Sequence of chain 1.B:
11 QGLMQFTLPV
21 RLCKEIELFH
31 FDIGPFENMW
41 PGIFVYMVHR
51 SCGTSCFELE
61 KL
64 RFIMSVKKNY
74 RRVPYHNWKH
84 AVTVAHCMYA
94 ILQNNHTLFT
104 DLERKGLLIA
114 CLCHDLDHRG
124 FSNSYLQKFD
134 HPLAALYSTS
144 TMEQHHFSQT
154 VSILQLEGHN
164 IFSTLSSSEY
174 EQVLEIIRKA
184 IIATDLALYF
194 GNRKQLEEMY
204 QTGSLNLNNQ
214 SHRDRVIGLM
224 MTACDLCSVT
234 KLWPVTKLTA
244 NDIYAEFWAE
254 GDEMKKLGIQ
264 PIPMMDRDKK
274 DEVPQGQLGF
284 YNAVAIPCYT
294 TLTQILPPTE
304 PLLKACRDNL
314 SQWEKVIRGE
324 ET

This protein binds this small molecule.
Small molecule (SMILES): CN1CC(c2ccccc2)N=C1CCNC(=O)C1=C(C(=O)N2CCC2)CNN1C

Binding-site contacts:
Ligand atom C11 contacts residue MET267 of chain 1.B at 3.8 Å (hydrophobic).
Ligand atom O24 contacts residue GLN280 of chain 1.B at 2.7 Å (h-bond).
Ligand atom N4 contacts residue TYR247 of chain 1.B at 2.6 Å (h-bond).
Ligand atom O26 contacts residue PHE250 of chain 1.B at 3.8 Å.
Ligand atom C10 contacts residue PRO266 of chain 1.B at 3.5 Å (hydrophobic).
Ligand atom C14 contacts residue PHE250 of chain 1.B at 3.7 Å (hydrophobic).
Ligand atom C5 contacts residue GLY279 of chain 1.B at 3.5 Å.
Ligand atom C7 contacts residue GLY279 of chain 1.B at 3.6 Å.
Ligand atom C17 contacts residue PHE283 of chain 1.B at 3.5 Å (hydrophobic).
Ligand atom N4 contacts residue MET267 of chain 1.B at 3.7 Å.
Ligand atom C28 contacts residue HIS79 of chain 1.B at 3.7 Å.
Ligand atom C2 contacts residue MET267 of chain 1.B at 3.6 Å (hydrophobic).
Ligand atom N16 contacts residue ILE246 of chain 1.B at 3.5 Å.
Ligand atom C21 contacts residue ILE246 of chain 1.B at 3.7 Å (hydrophobic).
Ligand atom C8 contacts residue MET267 of chain 1.B at 3.6 Å (hydrophobic).
Ligand atom C19 contacts residue LEU229 of chain 1.B at 3.6 Å (hydrophobic).
Ligand atom C22 contacts residue GLN280 of chain 1.B at 3.8 Å.
Ligand atom N1 contacts residue GLY279 of chain 1.B at 3.5 Å (h-bond).
Ligand atom C13 contacts residue TYR247 of chain 1.B at 3.7 Å (hydrophobic).
Ligand atom C3 contacts residue TYR247 of chain 1.B at 3.8 Å (hydrophobic).
Ligand atom C21 contacts residue VAL232 of chain 1.B at 3.6 Å (hydrophobic).
Ligand atom N20 contacts residue ILE246 of chain 1.B at 3.5 Å.
Ligand atom C8 contacts residue TYR247 of chain 1.B at 3.7 Å (hydrophobic).
Ligand atom C9 contacts residue VAL276 of chain 1.B at 3.7 Å (hydrophobic).
Ligand atom C3 contacts residue MET267 of chain 1.B at 3.6 Å (hydrophobic).
Ligand atom C9 contacts residue GLU275 of chain 1.B at 3.8 Å.
Ligand atom O26 contacts residue PHE283 of chain 1.B at 3.6 Å.
Ligand atom C10 contacts residue GLU275 of chain 1.B at 3.6 Å.
Ligand atom C11 contacts residue PRO266 of chain 1.B at 3.5 Å (hydrophobic).
Ligand atom N1 contacts residue MET267 of chain 1.B at 3.7 Å.
Ligand atom C5 contacts residue TYR247 of chain 1.B at 3.5 Å (hydrophobic).
Ligand atom N4 contacts residue GLY279 of chain 1.B at 3.7 Å.
Ligand atom N16 contacts residue PHE283 of chain 1.B at 3.6 Å.
Ligand atom C18 contacts residue PHE283 of chain 1.B at 3.6 Å (hydrophobic).
Ligand atom C12 contacts residue MET267 of chain 1.B at 3.7 Å (hydrophobic).
Ligand atom C3 contacts residue GLY279 of chain 1.B at 3.4 Å.
Ligand atom C10 contacts residue LYS272 of chain 1.B at 3.6 Å.
Ligand atom C7 contacts residue MET267 of chain 1.B at 3.5 Å (hydrophobic).
Ligand atom C14 contacts residue TYR247 of chain 1.B at 3.7 Å (hydrophobic).
Ligand atom C13 contacts residue PHE283 of chain 1.B at 3.6 Å (hydrophobic).